Binding-site contacts:
Ligand atom C3 contacts residue TYR318 of chain 1.A at 3.4 Å (hydrophobic).
Ligand atom CL contacts residue VAL106 of chain 1.A at 3.7 Å.
Ligand atom C10 contacts residue TYR181 of chain 1.A at 3.5 Å (hydrophobic).
Ligand atom C2 contacts residue TYR318 of chain 1.A at 3.8 Å (hydrophobic).
Ligand atom C2 contacts residue HIS235 of chain 1.A at 4.1 Å.
Ligand atom F3 contacts residue TYR181 of chain 1.A at 3.9 Å.
Ligand atom C4 contacts residue TYR318 of chain 1.A at 3.9 Å (hydrophobic).
Ligand atom CL contacts residue HIS235 of chain 1.A at 3.9 Å.
Ligand atom CL contacts residue PHE227 of chain 1.A at 3.5 Å.
Ligand atom C3 contacts residue PRO236 of chain 1.A at 3.7 Å (hydrophobic).
Ligand atom F3 contacts residue TYR188 of chain 1.A at 3.5 Å.
Ligand atom C13 contacts residue VAL179 of chain 1.A at 3.9 Å (hydrophobic).
Ligand atom C9 contacts residue TYR188 of chain 1.A at 3.8 Å (hydrophobic).
Ligand atom O1 contacts residue LEU100 of chain 1.A at 3.7 Å.
Ligand atom C10 contacts residue TYR188 of chain 1.A at 3.7 Å (hydrophobic).
Ligand atom C4 contacts residue LEU234 of chain 1.A at 4.1 Å (hydrophobic).
Ligand atom C14 contacts residue LYS101 of chain 1.A at 3.7 Å.
Ligand atom C11 contacts residue TRP229 of chain 1.A at 3.5 Å (hydrophobic).
Ligand atom F1 contacts residue TYR188 of chain 1.A at 3.1 Å.
Ligand atom C1 contacts residue LYS101 of chain 1.A at 4.0 Å.
Ligand atom N contacts residue LYS101 of chain 1.A at 3.0 Å (salt-bridge).
Ligand atom CL contacts residue LEU234 of chain 1.A at 3.5 Å.
Ligand atom C4 contacts residue VAL106 of chain 1.A at 3.8 Å (hydrophobic).
Ligand atom O2 contacts residue LEU100 of chain 1.A at 3.2 Å.
Ligand atom C12 contacts residue LEU234 of chain 1.A at 3.5 Å (hydrophobic).
Ligand atom C5 contacts residue VAL106 of chain 1.A at 3.6 Å (hydrophobic).
Ligand atom N contacts residue LEU100 of chain 1.A at 3.9 Å.
Ligand atom C8 contacts residue LEU100 of chain 1.A at 4.0 Å (hydrophobic).
Ligand atom F3 contacts residue VAL179 of chain 1.A at 3.1 Å.
Ligand atom C3 contacts residue HIS235 of chain 1.A at 3.1 Å.
Ligand atom F2 contacts residue GLY190 of chain 1.A at 3.4 Å.
Ligand atom F2 contacts residue VAL179 of chain 1.A at 3.7 Å.
Ligand atom C14 contacts residue LEU100 of chain 1.A at 3.6 Å (hydrophobic).
Ligand atom C11 contacts residue TYR181 of chain 1.A at 3.6 Å (hydrophobic).
Ligand atom C4 contacts residue HIS235 of chain 1.A at 3.9 Å.
Ligand atom F1 contacts residue VAL189 of chain 1.A at 3.8 Å.
Ligand atom O1 contacts residue LYS101 of chain 1.A at 3.5 Å (salt-bridge).
Ligand atom F1 contacts residue VAL106 of chain 1.A at 3.5 Å.
Ligand atom O1 contacts residue VAL179 of chain 1.A at 3.7 Å.
Ligand atom C12 contacts residue TRP229 of chain 1.A at 3.4 Å (hydrophobic).

The small molecule below binds the protein below.
Small molecule (SMILES): O=C1Nc2ccc(Cl)cc2[C@@](C#CC2CC2)(C(F)(F)F)O1

Sequence of chain 1.A:
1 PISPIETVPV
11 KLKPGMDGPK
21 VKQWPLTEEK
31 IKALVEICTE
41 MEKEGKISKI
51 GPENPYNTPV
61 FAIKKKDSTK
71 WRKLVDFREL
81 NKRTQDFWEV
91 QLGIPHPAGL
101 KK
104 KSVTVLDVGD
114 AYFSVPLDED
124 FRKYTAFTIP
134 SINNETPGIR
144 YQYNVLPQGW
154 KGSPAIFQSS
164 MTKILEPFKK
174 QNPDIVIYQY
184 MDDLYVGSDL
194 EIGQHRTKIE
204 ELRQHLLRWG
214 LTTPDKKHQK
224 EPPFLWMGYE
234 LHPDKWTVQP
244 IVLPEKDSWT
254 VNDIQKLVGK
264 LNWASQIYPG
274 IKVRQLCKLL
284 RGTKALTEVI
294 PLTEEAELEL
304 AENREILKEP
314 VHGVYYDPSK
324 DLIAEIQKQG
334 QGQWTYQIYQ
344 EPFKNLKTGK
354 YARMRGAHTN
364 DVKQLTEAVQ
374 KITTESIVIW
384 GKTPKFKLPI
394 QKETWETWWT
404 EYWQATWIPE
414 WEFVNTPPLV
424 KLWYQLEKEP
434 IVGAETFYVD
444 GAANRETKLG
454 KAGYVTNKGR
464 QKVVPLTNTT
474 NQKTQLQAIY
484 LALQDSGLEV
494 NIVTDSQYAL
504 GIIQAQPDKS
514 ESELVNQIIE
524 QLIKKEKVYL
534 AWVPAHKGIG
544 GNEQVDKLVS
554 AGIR